Binding-site contacts:
Ligand atom C4 contacts residue ASN107 of chain 1.A at 4.3 Å.
Ligand atom C6 contacts residue ARG56 of chain 1.C at 3.5 Å.
Ligand atom O4 contacts residue ARG56 of chain 1.C at 3.1 Å (salt-bridge).
Ligand atom N2 contacts residue ASN107 of chain 1.A at 3.0 Å (h-bond).
Ligand atom C8 contacts residue ASN105 of chain 1.A at 3.7 Å.
Ligand atom C7 contacts residue ASN107 of chain 1.A at 3.6 Å.
Ligand atom C6 contacts residue GLU55 of chain 1.C at 3.5 Å.
Ligand atom O7 contacts residue ASN107 of chain 1.A at 3.8 Å.
Ligand atom C2 contacts residue ARG56 of chain 1.C at 4.4 Å.
Ligand atom O6 contacts residue GLU2 of chain 1.D at 4.3 Å.
Ligand atom O6 contacts residue GLU55 of chain 1.C at 3.9 Å.
Ligand atom C5 contacts residue ARG56 of chain 1.C at 4.4 Å.
Ligand atom C4 contacts residue ARG56 of chain 1.C at 3.3 Å.
Ligand atom O5 contacts residue ASN107 of chain 1.A at 2.4 Å (h-bond).
Ligand atom C5 contacts residue ASN107 of chain 1.A at 3.6 Å.
Ligand atom O3 contacts residue ARG56 of chain 1.C at 2.2 Å (salt-bridge).
Ligand atom O5 contacts residue ARG56 of chain 1.C at 4.1 Å.
Ligand atom C1 contacts residue ASN107 of chain 1.A at 1.4 Å.
Ligand atom C2 contacts residue ASN107 of chain 1.A at 2.5 Å.
Ligand atom C3 contacts residue ARG56 of chain 1.C at 3.3 Å.
Ligand atom C3 contacts residue ASN107 of chain 1.A at 3.8 Å.

Sequence of chain 1.A:
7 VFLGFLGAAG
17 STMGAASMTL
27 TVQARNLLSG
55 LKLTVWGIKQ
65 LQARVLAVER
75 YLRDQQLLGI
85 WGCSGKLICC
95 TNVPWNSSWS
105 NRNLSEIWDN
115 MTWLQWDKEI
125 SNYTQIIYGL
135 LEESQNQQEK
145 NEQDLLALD

Sequence of chain 1.C:
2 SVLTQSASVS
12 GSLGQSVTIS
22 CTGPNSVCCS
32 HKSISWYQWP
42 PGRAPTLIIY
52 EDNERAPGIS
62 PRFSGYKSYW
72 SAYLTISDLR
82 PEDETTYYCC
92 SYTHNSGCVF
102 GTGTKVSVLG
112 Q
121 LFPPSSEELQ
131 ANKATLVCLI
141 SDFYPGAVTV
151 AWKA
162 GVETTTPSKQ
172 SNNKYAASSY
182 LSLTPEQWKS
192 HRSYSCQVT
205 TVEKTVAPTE

Sequence of chain 1.D:
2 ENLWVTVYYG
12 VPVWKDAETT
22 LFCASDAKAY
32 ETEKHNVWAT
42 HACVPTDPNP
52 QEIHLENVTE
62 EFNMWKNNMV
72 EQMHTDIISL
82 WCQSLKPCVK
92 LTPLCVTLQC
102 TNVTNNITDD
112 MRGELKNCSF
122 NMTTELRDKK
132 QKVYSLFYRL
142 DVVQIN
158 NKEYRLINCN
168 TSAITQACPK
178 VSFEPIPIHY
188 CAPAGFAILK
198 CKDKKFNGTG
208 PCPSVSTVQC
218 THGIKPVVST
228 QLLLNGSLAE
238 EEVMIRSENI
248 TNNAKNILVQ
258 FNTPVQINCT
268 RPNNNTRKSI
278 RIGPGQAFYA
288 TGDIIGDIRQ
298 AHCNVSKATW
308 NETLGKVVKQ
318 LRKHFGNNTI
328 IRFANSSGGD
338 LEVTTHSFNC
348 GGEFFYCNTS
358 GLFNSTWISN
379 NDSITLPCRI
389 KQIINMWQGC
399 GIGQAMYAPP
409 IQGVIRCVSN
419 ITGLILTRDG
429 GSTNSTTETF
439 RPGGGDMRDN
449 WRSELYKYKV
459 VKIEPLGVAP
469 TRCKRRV

The protein below binds the small molecule below.
Small molecule (SMILES): CC(=O)N[C@@H]1[C@@H](O)[C@H](O)[C@@H](CO)O[C@H]1O